The small molecule below binds the protein below.
Small molecule (SMILES): CC(=O)N[C@@H]1[C@@H](O)[C@H](O)[C@@H](CO)O[C@H]1O

Sequence of chain 3.A:
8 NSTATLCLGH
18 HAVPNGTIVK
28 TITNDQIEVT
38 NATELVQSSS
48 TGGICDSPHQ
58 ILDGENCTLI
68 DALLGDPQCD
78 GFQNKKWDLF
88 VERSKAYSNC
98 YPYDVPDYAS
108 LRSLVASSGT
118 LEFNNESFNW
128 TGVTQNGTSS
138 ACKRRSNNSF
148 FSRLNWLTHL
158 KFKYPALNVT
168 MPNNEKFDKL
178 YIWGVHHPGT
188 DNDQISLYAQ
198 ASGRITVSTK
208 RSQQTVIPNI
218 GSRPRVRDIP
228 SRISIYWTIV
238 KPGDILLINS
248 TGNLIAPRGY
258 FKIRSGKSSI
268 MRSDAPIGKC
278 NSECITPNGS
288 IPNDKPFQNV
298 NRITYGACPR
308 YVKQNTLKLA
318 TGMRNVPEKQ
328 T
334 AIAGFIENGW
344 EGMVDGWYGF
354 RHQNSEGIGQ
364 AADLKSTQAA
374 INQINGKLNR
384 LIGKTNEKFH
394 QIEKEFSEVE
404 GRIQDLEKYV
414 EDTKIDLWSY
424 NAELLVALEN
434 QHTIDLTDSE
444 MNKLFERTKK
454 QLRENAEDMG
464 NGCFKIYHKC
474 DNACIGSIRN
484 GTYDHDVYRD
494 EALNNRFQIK

Binding-site contacts:
Ligand atom C6 contacts residue ASN133 of chain 3.A at 4.1 Å.
Ligand atom O6 contacts residue ASN133 of chain 3.A at 4.3 Å.
Ligand atom C1 contacts residue ARG255 of chain 3.A at 4.1 Å.
Ligand atom O5 contacts residue ASN133 of chain 3.A at 2.3 Å (h-bond).
Ligand atom C5 contacts residue ASN133 of chain 3.A at 3.0 Å.
Ligand atom C3 contacts residue ASN133 of chain 3.A at 3.8 Å.
Ligand atom C2 contacts residue ASN133 of chain 3.A at 2.6 Å.
Ligand atom O7 contacts residue EPE1 of chain 3.I at 3.7 Å.
Ligand atom C4 contacts residue ASN133 of chain 3.A at 4.0 Å.
Ligand atom N2 contacts residue ASN133 of chain 3.A at 2.8 Å (h-bond).
Ligand atom C8 contacts residue ASN133 of chain 3.A at 4.2 Å.
Ligand atom C7 contacts residue ASN133 of chain 3.A at 3.3 Å.
Ligand atom C1 contacts residue ASN133 of chain 3.A at 1.4 Å.
Ligand atom O7 contacts residue ASN133 of chain 3.A at 3.6 Å (h-bond).
Ligand atom O5 contacts residue ARG255 of chain 3.A at 4.3 Å.